Binding-site contacts:
Ligand atom C1 contacts residue LEU170 of chain 1.A at 3.8 Å (hydrophobic).
Ligand atom N contacts residue LEU170 of chain 1.A at 3.7 Å.
Ligand atom C13 contacts residue ASP183 of chain 1.A at 3.8 Å.
Ligand atom N4 contacts residue LYS64 of chain 1.A at 3.0 Å (salt-bridge).
Ligand atom N1 contacts residue GLU115 of chain 1.A at 4.1 Å.
Ligand atom C contacts residue ILE41 of chain 1.A at 3.9 Å (hydrophobic).
Ligand atom C3 contacts residue VAL49 of chain 1.A at 3.6 Å (hydrophobic).
Ligand atom C12 contacts residue VAL182 of chain 1.A at 4.2 Å (hydrophobic).
Ligand atom N3 contacts residue LYS64 of chain 1.A at 3.8 Å.
Ligand atom C contacts residue LEU170 of chain 1.A at 4.1 Å (hydrophobic).
Ligand atom C contacts residue SER118 of chain 1.A at 4.0 Å.
Ligand atom N2 contacts residue PHE114 of chain 1.A at 3.6 Å.
Ligand atom N5 contacts residue LEU170 of chain 1.A at 4.0 Å.
Ligand atom N2 contacts residue ASP183 of chain 1.A at 4.2 Å.
Ligand atom C3 contacts residue GLY42 of chain 1.A at 4.0 Å.
Ligand atom C13 contacts residue PHE46 of chain 1.A at 3.7 Å (hydrophobic).
Ligand atom C5 contacts residue GLU115 of chain 1.A at 3.2 Å.
Ligand atom C12 contacts residue PHE46 of chain 1.A at 3.8 Å (hydrophobic).
Ligand atom N4 contacts residue ASP183 of chain 1.A at 3.8 Å.
Ligand atom C contacts residue LEU117 of chain 1.A at 3.3 Å (hydrophobic).
Ligand atom C6 contacts residue GLU115 of chain 1.A at 3.9 Å.
Ligand atom C13 contacts residue LYS64 of chain 1.A at 3.7 Å.
Ligand atom N2 contacts residue LYS64 of chain 1.A at 3.9 Å.
Ligand atom N2 contacts residue VAL182 of chain 1.A at 3.9 Å.
Ligand atom C5 contacts residue PHE114 of chain 1.A at 4.2 Å (hydrophobic).
Ligand atom C6 contacts residue PHE114 of chain 1.A at 3.8 Å (hydrophobic).
Ligand atom N3 contacts residue VAL182 of chain 1.A at 3.8 Å.
Ligand atom C11 contacts residue VAL182 of chain 1.A at 4.0 Å (hydrophobic).
Ligand atom N1 contacts residue ALA62 of chain 1.A at 3.8 Å.
Ligand atom C2 contacts residue GLY42 of chain 1.A at 3.7 Å.
Ligand atom N1 contacts residue LEU117 of chain 1.A at 3.4 Å (h-bond).
Ligand atom C5 contacts residue ALA62 of chain 1.A at 3.6 Å (hydrophobic).
Ligand atom C9 contacts residue VAL182 of chain 1.A at 4.1 Å (hydrophobic).
Ligand atom C6 contacts residue LEU117 of chain 1.A at 4.1 Å (hydrophobic).
Ligand atom C5 contacts residue LEU117 of chain 1.A at 3.7 Å (hydrophobic).
Ligand atom C2 contacts residue ILE41 of chain 1.A at 3.4 Å (hydrophobic).
Ligand atom C10 contacts residue VAL182 of chain 1.A at 3.9 Å (hydrophobic).
Ligand atom C4 contacts residue LEU170 of chain 1.A at 3.8 Å (hydrophobic).
Ligand atom C8 contacts residue VAL182 of chain 1.A at 4.0 Å (hydrophobic).
Ligand atom C9 contacts residue PHE114 of chain 1.A at 3.5 Å (hydrophobic).

Sequence of chain 1.A:
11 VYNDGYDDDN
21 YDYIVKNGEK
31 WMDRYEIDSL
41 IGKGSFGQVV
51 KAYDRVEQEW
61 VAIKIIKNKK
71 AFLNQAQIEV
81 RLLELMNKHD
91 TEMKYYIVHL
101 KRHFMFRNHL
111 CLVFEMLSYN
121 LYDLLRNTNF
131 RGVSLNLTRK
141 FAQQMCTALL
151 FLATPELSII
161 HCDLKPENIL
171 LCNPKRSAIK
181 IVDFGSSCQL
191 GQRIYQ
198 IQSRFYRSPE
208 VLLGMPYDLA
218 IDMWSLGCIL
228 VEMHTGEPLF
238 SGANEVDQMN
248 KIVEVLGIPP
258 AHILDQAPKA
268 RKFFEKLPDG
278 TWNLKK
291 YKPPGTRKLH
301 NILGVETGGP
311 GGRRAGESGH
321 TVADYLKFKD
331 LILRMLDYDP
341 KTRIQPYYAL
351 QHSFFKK

A protein and the small-molecule ligand that binds it are described below.
Small molecule (SMILES): CN(c1nccc(-c2cnn3ncccc23)n1)C1CC1